This protein binds this small molecule.
Small molecule (SMILES): CC(=O)N[C@H]1[C@H](O[C@H]2[C@H](O)[C@@H](NC(C)=O)CO[C@@H]2CO)O[C@H](CO)[C@@H](O)[C@@H]1O

Binding-site contacts:
Ligand atom O5 contacts residue ASN1071 of chain 1.B at 2.3 Å (h-bond).
Ligand atom C5 contacts residue ASN1071 of chain 1.B at 3.7 Å.
Ligand atom C1 contacts residue ASN1071 of chain 1.B at 1.4 Å.
Ligand atom C3 contacts residue ASN1071 of chain 1.B at 3.8 Å.
Ligand atom N2 contacts residue ALA703 of chain 1.B at 3.9 Å.
Ligand atom C8 contacts residue GLU1069 of chain 1.B at 3.4 Å.
Ligand atom O7 contacts residue ASN1071 of chain 1.B at 4.3 Å.
Ligand atom C8 contacts residue LYS1070 of chain 1.B at 4.0 Å.
Ligand atom O4 contacts residue ALA703 of chain 1.B at 4.1 Å.
Ligand atom C7 contacts residue ASN1071 of chain 1.B at 3.8 Å.
Ligand atom C8 contacts residue ALA703 of chain 1.B at 3.8 Å (hydrophobic).
Ligand atom C4 contacts residue ASN1071 of chain 1.B at 4.2 Å.
Ligand atom O7 contacts residue ALA703 of chain 1.B at 3.7 Å.
Ligand atom C8 contacts residue ASN1071 of chain 1.B at 4.3 Å.
Ligand atom N2 contacts residue ASN1071 of chain 1.B at 2.9 Å (h-bond).
Ligand atom C7 contacts residue ALA703 of chain 1.B at 3.5 Å (hydrophobic).
Ligand atom C2 contacts residue ASN1071 of chain 1.B at 2.4 Å.

Sequence of chain 1.B:
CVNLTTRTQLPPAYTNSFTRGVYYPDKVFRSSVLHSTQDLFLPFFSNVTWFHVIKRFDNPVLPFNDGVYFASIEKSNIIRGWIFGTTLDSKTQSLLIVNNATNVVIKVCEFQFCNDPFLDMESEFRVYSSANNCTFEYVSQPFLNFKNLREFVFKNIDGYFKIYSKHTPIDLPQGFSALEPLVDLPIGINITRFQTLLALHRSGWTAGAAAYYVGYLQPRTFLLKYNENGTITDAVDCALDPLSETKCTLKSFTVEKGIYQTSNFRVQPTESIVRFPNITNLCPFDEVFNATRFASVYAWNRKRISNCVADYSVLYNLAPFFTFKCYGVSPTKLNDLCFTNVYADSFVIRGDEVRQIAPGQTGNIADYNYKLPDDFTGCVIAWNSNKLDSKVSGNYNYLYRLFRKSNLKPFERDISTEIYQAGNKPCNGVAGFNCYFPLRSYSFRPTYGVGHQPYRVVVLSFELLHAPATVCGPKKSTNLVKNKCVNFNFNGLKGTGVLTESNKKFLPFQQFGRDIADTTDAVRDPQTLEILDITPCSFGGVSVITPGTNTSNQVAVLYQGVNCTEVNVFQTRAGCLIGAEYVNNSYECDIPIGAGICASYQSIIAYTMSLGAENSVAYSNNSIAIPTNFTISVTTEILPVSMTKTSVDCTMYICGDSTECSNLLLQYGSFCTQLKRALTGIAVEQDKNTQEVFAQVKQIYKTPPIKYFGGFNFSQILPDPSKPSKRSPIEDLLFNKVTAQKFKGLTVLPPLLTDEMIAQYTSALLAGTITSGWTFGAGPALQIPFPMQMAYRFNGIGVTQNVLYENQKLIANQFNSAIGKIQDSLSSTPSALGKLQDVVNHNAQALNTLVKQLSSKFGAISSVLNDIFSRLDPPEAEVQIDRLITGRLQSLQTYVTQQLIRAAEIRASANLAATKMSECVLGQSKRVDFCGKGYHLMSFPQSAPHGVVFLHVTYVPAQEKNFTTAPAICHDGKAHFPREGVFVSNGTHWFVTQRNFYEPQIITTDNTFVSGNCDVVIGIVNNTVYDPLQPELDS